Binding-site contacts:
Ligand atom C4 contacts residue ASN1128 of chain 1.C at 4.2 Å.
Ligand atom N2 contacts residue ASN1128 of chain 1.C at 2.9 Å (h-bond).
Ligand atom C7 contacts residue ASN1128 of chain 1.C at 3.6 Å.
Ligand atom C3 contacts residue ASN1128 of chain 1.C at 3.8 Å.
Ligand atom O7 contacts residue ASN1128 of chain 1.C at 3.9 Å.
Ligand atom C2 contacts residue ASN1128 of chain 1.C at 2.5 Å.
Ligand atom C5 contacts residue ASN1128 of chain 1.C at 3.6 Å.
Ligand atom O5 contacts residue ASN1128 of chain 1.C at 2.3 Å (h-bond).
Ligand atom C1 contacts residue ASN1128 of chain 1.C at 1.4 Å.

Sequence of chain 1.C:
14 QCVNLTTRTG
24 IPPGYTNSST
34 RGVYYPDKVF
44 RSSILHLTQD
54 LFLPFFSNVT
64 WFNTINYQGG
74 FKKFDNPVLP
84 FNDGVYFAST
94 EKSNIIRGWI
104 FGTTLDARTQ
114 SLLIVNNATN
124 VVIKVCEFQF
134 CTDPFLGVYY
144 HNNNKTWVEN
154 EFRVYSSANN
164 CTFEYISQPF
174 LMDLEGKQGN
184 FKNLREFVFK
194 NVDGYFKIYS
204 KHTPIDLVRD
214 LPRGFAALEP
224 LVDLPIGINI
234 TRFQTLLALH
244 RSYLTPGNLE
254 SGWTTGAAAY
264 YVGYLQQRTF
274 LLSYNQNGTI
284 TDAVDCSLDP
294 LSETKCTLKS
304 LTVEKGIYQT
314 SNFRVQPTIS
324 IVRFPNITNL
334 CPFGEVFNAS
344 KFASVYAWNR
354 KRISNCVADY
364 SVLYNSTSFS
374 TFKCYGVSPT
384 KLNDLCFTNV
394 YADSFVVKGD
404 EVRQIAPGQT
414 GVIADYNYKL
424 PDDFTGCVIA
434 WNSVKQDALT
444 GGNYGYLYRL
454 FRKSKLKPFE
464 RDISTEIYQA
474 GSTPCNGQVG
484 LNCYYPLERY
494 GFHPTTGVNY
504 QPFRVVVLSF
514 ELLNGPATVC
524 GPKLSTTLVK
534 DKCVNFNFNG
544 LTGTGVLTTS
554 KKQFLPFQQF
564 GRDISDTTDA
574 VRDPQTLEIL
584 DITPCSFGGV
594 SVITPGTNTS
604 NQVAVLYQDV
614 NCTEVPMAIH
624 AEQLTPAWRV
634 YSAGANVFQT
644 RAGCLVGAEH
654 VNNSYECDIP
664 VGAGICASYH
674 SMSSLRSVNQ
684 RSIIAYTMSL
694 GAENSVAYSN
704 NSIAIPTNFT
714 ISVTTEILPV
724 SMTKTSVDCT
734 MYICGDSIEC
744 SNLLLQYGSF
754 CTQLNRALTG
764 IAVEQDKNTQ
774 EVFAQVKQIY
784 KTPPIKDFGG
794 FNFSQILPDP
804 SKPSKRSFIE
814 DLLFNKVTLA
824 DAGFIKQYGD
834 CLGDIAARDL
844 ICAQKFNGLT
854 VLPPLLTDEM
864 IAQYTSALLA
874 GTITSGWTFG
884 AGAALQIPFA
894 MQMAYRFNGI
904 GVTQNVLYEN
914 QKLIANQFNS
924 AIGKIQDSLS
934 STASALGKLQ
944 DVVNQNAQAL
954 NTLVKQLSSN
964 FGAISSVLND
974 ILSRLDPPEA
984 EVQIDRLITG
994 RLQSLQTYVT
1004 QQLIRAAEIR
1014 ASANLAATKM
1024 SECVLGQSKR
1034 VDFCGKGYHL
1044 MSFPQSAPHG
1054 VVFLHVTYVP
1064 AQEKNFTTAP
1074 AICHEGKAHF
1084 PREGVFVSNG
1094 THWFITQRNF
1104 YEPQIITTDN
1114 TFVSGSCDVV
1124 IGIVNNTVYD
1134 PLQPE

The small molecule below binds the protein below.
Small molecule (SMILES): CC(=O)N[C@H]1[C@H](O[C@H]2[C@H](O)[C@@H](NC(C)=O)CO[C@@H]2CO)O[C@H](CO)[C@@H](O)[C@@H]1O